Sequence of chain 1.A:
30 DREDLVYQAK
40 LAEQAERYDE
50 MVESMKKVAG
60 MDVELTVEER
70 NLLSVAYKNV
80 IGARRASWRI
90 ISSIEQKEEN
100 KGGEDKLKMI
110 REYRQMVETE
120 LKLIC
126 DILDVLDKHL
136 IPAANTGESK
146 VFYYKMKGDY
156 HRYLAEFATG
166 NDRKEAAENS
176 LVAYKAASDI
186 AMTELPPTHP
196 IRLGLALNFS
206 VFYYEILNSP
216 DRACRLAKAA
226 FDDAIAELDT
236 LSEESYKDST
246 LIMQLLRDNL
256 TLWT

Binding-site contacts:
Ligand atom O1 contacts residue GLU7 of chain 1.B at 4.3 Å.
Ligand atom C5 contacts residue ILE247 of chain 1.A at 3.7 Å (hydrophobic).
Ligand atom C2 contacts residue ASP243 of chain 1.A at 4.2 Å.
Ligand atom C5 contacts residue PRO8 of chain 1.B at 4.4 Å (hydrophobic).
Ligand atom C6 contacts residue PRO8 of chain 1.B at 4.5 Å (hydrophobic).
Ligand atom N4 contacts residue ILE247 of chain 1.A at 3.8 Å.
Ligand atom N4 contacts residue ASP243 of chain 1.A at 3.3 Å.
Ligand atom C6 contacts residue ASP243 of chain 1.A at 4.0 Å.
Ligand atom O1 contacts residue PRO8 of chain 1.B at 3.0 Å (h-bond).
Ligand atom C3 contacts residue ASP243 of chain 1.A at 3.7 Å.
Ligand atom C5 contacts residue LEU246 of chain 1.A at 3.5 Å (hydrophobic).
Ligand atom C5 contacts residue ASP243 of chain 1.A at 3.8 Å.
Ligand atom C2 contacts residue PRO8 of chain 1.B at 4.3 Å (hydrophobic).
Ligand atom C6 contacts residue LEU246 of chain 1.A at 3.8 Å (hydrophobic).

This protein binds this small molecule.
Small molecule (SMILES): O[C@H]1CCNC1

Sequence of chain 1.B:
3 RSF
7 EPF